Binding-site contacts:
Ligand atom F2 contacts residue PHE1239 of chain 1.A at 3.2 Å.
Ligand atom F2 contacts residue VAL1166 of chain 1.A at 3.6 Å.
Ligand atom C6 contacts residue PHE1101 of chain 1.A at 3.9 Å (hydrophobic).
Ligand atom O3 contacts residue LEU382 of chain 1.A at 3.2 Å.
Ligand atom C8 contacts residue VAL380 of chain 1.A at 3.5 Å (hydrophobic).
Ligand atom C21 contacts residue LEU875 of chain 1.A at 3.6 Å (hydrophobic).
Ligand atom C15 contacts residue VAL1166 of chain 1.A at 3.4 Å (hydrophobic).
Ligand atom C19 contacts residue LEU871 of chain 1.A at 3.9 Å (hydrophobic).
Ligand atom C4 contacts residue TRP383 of chain 1.A at 3.7 Å (hydrophobic).
Ligand atom C22 contacts residue LEU875 of chain 1.A at 3.9 Å (hydrophobic).
Ligand atom O3 contacts residue TRP383 of chain 1.A at 3.3 Å.
Ligand atom C22 contacts residue LEU871 of chain 1.A at 3.6 Å (hydrophobic).
Ligand atom O2 contacts residue PHE1238 of chain 1.A at 3.5 Å.
Ligand atom C23 contacts residue LEU871 of chain 1.A at 3.4 Å (hydrophobic).
Ligand atom C20 contacts residue ALA876 of chain 1.A at 3.4 Å (hydrophobic).
Ligand atom C17 contacts residue ILE698 of chain 1.A at 4.0 Å (hydrophobic).
Ligand atom C21 contacts residue ALA876 of chain 1.A at 3.4 Å (hydrophobic).
Ligand atom C11 contacts residue LEU382 of chain 1.A at 3.6 Å (hydrophobic).
Ligand atom C21 contacts residue LEU871 of chain 1.A at 3.4 Å (hydrophobic).
Ligand atom C24 contacts residue LEU1234 of chain 1.A at 3.4 Å (hydrophobic).
Ligand atom C24 contacts residue LEU871 of chain 1.A at 3.6 Å (hydrophobic).
Ligand atom C7 contacts residue VAL380 of chain 1.A at 3.6 Å (hydrophobic).
Ligand atom O2 contacts residue LEU875 of chain 1.A at 3.1 Å.
Ligand atom C15 contacts residue LEU1234 of chain 1.A at 3.6 Å (hydrophobic).
Ligand atom C10 contacts residue TRP383 of chain 1.A at 3.6 Å (hydrophobic).
Ligand atom O3 contacts residue ALA768 of chain 1.A at 3.0 Å.
Ligand atom C1 contacts residue ILE625 of chain 1.A at 3.8 Å (hydrophobic).
Ligand atom C12 contacts residue ALA768 of chain 1.A at 3.8 Å (hydrophobic).
Ligand atom C7 contacts residue LEU621 of chain 1.A at 3.9 Å (hydrophobic).
Ligand atom C23 contacts residue LEU1234 of chain 1.A at 3.4 Å (hydrophobic).
Ligand atom C20 contacts residue LEU871 of chain 1.A at 3.5 Å (hydrophobic).
Ligand atom F1 contacts residue GLN873 of chain 1.A at 3.1 Å.
Ligand atom F1 contacts residue PHE1101 of chain 1.A at 3.3 Å.
Ligand atom O1 contacts residue ILE625 of chain 1.A at 3.0 Å.
Ligand atom C12 contacts residue LEU382 of chain 1.A at 3.5 Å (hydrophobic).
Ligand atom C14 contacts residue LEU1234 of chain 1.A at 3.8 Å (hydrophobic).
Ligand atom C18 contacts residue ILE698 of chain 1.A at 3.5 Å (hydrophobic).
Ligand atom C18 contacts residue ALA768 of chain 1.A at 3.9 Å (hydrophobic).
Ligand atom C4 contacts residue LEU871 of chain 1.A at 3.9 Å (hydrophobic).
Ligand atom C16 contacts residue VAL1166 of chain 1.A at 3.7 Å (hydrophobic).

Sequence of chain 1.A:
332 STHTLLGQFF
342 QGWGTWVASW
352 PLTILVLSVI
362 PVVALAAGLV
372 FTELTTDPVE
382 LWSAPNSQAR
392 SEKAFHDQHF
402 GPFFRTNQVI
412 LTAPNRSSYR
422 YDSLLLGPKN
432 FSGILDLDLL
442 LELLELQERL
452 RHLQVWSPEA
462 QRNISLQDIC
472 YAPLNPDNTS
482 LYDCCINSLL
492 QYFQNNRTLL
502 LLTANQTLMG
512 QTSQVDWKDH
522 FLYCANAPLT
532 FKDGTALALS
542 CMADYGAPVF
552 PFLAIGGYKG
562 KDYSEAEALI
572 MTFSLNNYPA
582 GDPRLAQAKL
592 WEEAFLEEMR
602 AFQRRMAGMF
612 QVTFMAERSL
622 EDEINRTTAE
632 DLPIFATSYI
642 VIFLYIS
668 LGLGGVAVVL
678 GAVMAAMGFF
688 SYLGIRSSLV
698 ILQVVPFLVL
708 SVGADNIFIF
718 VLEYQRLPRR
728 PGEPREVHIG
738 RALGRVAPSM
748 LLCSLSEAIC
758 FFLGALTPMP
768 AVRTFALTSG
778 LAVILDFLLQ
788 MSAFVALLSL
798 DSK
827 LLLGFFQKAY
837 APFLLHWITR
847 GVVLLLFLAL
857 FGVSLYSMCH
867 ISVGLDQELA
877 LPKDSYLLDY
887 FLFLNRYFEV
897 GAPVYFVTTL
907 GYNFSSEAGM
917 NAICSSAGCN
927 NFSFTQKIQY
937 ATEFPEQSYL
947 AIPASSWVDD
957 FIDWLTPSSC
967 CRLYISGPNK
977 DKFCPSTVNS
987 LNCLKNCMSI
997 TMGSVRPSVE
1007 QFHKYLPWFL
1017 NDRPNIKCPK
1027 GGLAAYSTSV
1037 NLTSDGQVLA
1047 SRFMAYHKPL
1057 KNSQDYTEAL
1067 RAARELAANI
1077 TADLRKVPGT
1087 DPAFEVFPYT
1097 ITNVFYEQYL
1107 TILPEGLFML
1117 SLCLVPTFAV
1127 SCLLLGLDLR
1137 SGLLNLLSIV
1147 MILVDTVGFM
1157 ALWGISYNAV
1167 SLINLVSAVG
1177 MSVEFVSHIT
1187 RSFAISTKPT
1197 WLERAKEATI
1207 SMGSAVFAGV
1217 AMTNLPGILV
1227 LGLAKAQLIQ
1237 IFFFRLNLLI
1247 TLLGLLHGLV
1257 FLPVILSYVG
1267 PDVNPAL

A protein and the small-molecule ligand that binds it are described below.
Small molecule (SMILES): O=C1[C@H](CC[C@H](O)c2ccc(F)cc2)[C@@H](c2ccc(O)cc2)N1c1ccc(F)cc1